Sequence of chain 1.D:
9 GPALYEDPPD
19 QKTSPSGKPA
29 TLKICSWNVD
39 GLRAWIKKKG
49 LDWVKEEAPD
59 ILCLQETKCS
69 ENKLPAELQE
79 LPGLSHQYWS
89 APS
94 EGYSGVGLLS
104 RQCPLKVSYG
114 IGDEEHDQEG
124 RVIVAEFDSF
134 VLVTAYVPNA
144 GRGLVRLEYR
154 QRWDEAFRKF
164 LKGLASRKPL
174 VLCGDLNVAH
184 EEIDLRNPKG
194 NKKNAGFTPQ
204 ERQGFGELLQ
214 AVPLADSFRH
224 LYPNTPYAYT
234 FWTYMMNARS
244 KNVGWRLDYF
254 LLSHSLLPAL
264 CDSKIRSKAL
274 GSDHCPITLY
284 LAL

The small molecule below binds the protein below.
Small molecule (SMILES): O=C(O)c1cc2cc([N+](=O)[O-])ccc2[nH]1

Binding-site contacts:
Ligand atom O14 contacts residue ASP131 of chain 1.D at 3.4 Å (salt-bridge).
Ligand atom O12 contacts residue ARG104 of chain 1.D at 3.2 Å.
Ligand atom C07 contacts residue LEU30 of chain 1.D at 3.7 Å (hydrophobic).
Ligand atom C03 contacts residue PHE133 of chain 1.D at 4.0 Å (hydrophobic).
Ligand atom C05 contacts residue GLN105 of chain 1.D at 4.2 Å.
Ligand atom N10 contacts residue GLN105 of chain 1.D at 3.6 Å (h-bond).
Ligand atom C04 contacts residue LEU30 of chain 1.D at 3.9 Å (hydrophobic).
Ligand atom O11 contacts residue ARG104 of chain 1.D at 3.4 Å (salt-bridge).
Ligand atom N10 contacts residue ILE59 of chain 1.D at 4.3 Å.
Ligand atom O11 contacts residue ASP58 of chain 1.D at 3.4 Å (salt-bridge).
Ligand atom N10 contacts residue ASP58 of chain 1.D at 3.7 Å.
Ligand atom O15 contacts residue LEU286 of chain 1.D at 3.5 Å.
Ligand atom C13 contacts residue SER132 of chain 1.D at 3.5 Å.
Ligand atom C08 contacts residue LEU30 of chain 1.D at 3.8 Å (hydrophobic).
Ligand atom C05 contacts residue ASP58 of chain 1.D at 4.1 Å.
Ligand atom O14 contacts residue PHE133 of chain 1.D at 3.7 Å.
Ligand atom O15 contacts residue SER132 of chain 1.D at 2.8 Å (h-bond).
Ligand atom C02 contacts residue PHE133 of chain 1.D at 4.2 Å (hydrophobic).
Ligand atom C02 contacts residue LEU286 of chain 1.D at 4.2 Å (hydrophobic).
Ligand atom O11 contacts residue SER103 of chain 1.D at 2.7 Å (h-bond).
Ligand atom C13 contacts residue PHE133 of chain 1.D at 4.1 Å (hydrophobic).
Ligand atom C06 contacts residue THR29 of chain 1.D at 4.2 Å.
Ligand atom C05 contacts residue LEU30 of chain 1.D at 3.7 Å (hydrophobic).
Ligand atom C04 contacts residue GLN105 of chain 1.D at 4.2 Å.
Ligand atom O14 contacts residue SER132 of chain 1.D at 3.0 Å (h-bond).
Ligand atom C06 contacts residue ASP58 of chain 1.D at 4.0 Å.
Ligand atom C09 contacts residue LEU30 of chain 1.D at 4.0 Å (hydrophobic).
Ligand atom N10 contacts residue SER103 of chain 1.D at 4.1 Å.
Ligand atom O14 contacts residue PHE130 of chain 1.D at 3.5 Å.
Ligand atom C07 contacts residue THR29 of chain 1.D at 3.7 Å.
Ligand atom C03 contacts residue PHE130 of chain 1.D at 3.8 Å (hydrophobic).
Ligand atom O12 contacts residue GLN105 of chain 1.D at 3.7 Å.
Ligand atom N10 contacts residue ARG104 of chain 1.D at 4.0 Å.
Ligand atom O11 contacts residue GLN105 of chain 1.D at 2.9 Å (h-bond).
Ligand atom O12 contacts residue ASP58 of chain 1.D at 3.3 Å.
Ligand atom C13 contacts residue LEU286 of chain 1.D at 3.8 Å (hydrophobic).
Ligand atom C06 contacts residue LEU30 of chain 1.D at 3.6 Å (hydrophobic).
Ligand atom C09 contacts residue PHE130 of chain 1.D at 4.3 Å (hydrophobic).
Ligand atom O11 contacts residue ILE59 of chain 1.D at 3.7 Å.
Ligand atom C04 contacts residue PHE130 of chain 1.D at 4.2 Å (hydrophobic).